Sequence of chain 18.A:
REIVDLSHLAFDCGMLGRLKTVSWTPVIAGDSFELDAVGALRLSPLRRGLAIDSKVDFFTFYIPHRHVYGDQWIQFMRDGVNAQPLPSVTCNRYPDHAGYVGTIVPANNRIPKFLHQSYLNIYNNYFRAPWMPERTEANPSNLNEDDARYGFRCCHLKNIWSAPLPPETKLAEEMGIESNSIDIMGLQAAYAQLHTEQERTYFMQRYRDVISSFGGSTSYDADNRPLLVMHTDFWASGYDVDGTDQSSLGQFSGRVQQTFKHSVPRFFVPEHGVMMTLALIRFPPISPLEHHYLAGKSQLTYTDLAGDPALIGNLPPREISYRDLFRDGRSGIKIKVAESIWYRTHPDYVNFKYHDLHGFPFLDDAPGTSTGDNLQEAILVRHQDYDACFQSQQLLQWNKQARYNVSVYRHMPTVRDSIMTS

This small molecule binds to this protein.
Small molecule (SMILES): Nc1ncnc2c1N1CN2[C@H]2C[C@]3(OP3(O)(O)OC[C@H]3OCC[C@@H]3O[P](=O)(O)OC[C@H]3O[C@@H]1C[C@@H]3O)[C@@H](CO[P](=O)(O)O[C@H]1CCO[C@@H]1COP(=O)=O)O2

Sequence of chain 19.A:
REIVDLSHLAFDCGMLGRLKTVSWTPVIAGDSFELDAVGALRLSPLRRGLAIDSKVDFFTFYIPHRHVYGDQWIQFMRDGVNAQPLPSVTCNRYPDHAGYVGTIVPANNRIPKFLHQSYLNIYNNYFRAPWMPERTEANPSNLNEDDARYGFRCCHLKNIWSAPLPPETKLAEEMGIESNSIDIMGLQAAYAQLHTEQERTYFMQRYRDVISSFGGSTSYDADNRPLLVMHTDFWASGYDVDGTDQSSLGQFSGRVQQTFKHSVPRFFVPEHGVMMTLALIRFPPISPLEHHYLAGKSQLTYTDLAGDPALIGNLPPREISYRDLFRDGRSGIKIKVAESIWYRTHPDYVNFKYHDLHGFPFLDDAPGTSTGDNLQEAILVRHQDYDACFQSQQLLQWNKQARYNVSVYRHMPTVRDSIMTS

Binding-site contacts:
Ligand atom C4' contacts residue DC1 of chain 18.H at 2.8 Å.
Ligand atom O3' contacts residue THR423 of chain 19.A at 3.8 Å.
Ligand atom OP2 contacts residue THR423 of chain 19.A at 2.9 Å.
Ligand atom N3 contacts residue GLU208 of chain 18.A at 2.7 Å (salt-bridge).
Ligand atom O4' contacts residue ARG425 of chain 19.A at 3.7 Å.
Ligand atom O3' contacts residue ARG425 of chain 19.A at 3.8 Å.
Ligand atom C5' contacts residue DC1 of chain 18.H at 2.3 Å.
Ligand atom C3' contacts residue DC1 of chain 18.E at 2.9 Å.
Ligand atom P contacts residue ARG425 of chain 19.A at 3.5 Å.
Ligand atom OP1 contacts residue ARG28 of chain 18.C at 3.2 Å (salt-bridge).
Ligand atom C1' contacts residue ALA27 of chain 18.C at 3.8 Å (hydrophobic).
Ligand atom OP2 contacts residue ARG425 of chain 19.A at 3.8 Å.
Ligand atom O4' contacts residue PHE212 of chain 18.A at 3.4 Å.
Ligand atom C2 contacts residue ARG425 of chain 19.A at 3.1 Å.
Ligand atom C2 contacts residue GLU208 of chain 18.A at 1.6 Å.
Ligand atom O5' contacts residue ARG425 of chain 19.A at 2.8 Å.
Ligand atom C1' contacts residue PHE212 of chain 18.A at 3.5 Å (hydrophobic).
Ligand atom P contacts residue DC1 of chain 18.H at 2.5 Å.
Ligand atom N1 contacts residue ARG425 of chain 19.A at 3.6 Å (salt-bridge).
Ligand atom C5 contacts residue GLU208 of chain 18.A at 3.4 Å.
Ligand atom C2 contacts residue PHE212 of chain 18.A at 3.8 Å (hydrophobic).
Ligand atom N3 contacts residue PHE212 of chain 18.A at 2.9 Å.
Ligand atom C4 contacts residue GLU208 of chain 18.A at 3.4 Å.
Ligand atom O5' contacts residue DC1 of chain 18.H at 2.6 Å.
Ligand atom O5' contacts residue ARG28 of chain 18.C at 3.4 Å.
Ligand atom C1' contacts residue DC1 of chain 18.E at 3.6 Å.
Ligand atom C4 contacts residue ARG425 of chain 19.A at 3.6 Å.
Ligand atom C5' contacts residue ARG28 of chain 18.C at 3.1 Å.
Ligand atom OP2 contacts residue DC1 of chain 18.H at 2.0 Å.
Ligand atom OP2 contacts residue ASP426 of chain 19.A at 2.8 Å (salt-bridge).
Ligand atom C6 contacts residue GLU208 of chain 18.A at 2.6 Å.
Ligand atom O5' contacts residue TYR31 of chain 18.C at 3.4 Å (h-bond).
Ligand atom N1 contacts residue GLU208 of chain 18.A at 1.5 Å (salt-bridge).
Ligand atom O3' contacts residue DC1 of chain 18.E at 3.3 Å.
Ligand atom O3' contacts residue ARG28 of chain 18.C at 3.5 Å (salt-bridge).
Ligand atom OP1 contacts residue GLY34 of chain 18.C at 3.8 Å.
Ligand atom N6 contacts residue GLU208 of chain 18.A at 3.4 Å (salt-bridge).
Ligand atom N3 contacts residue ARG425 of chain 19.A at 3.1 Å (salt-bridge).
Ligand atom C2' contacts residue DC1 of chain 18.E at 2.2 Å.
Ligand atom C5' contacts residue TYR31 of chain 18.C at 2.9 Å (hydrophobic).

Sequence of chain 18.C:
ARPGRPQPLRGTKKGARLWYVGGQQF